Binding-site contacts:
Ligand atom C1 contacts residue LEU220 of chain 1.C at 3.8 Å (hydrophobic).
Ligand atom C2 contacts residue POV1 of chain 1.W at 4.0 Å.
Ligand atom C4 contacts residue LEU212 of chain 1.C at 3.2 Å (hydrophobic).
Ligand atom O15 contacts residue ALA271 of chain 1.B at 4.0 Å.
Ligand atom C1 contacts residue ILE279 of chain 1.B at 3.5 Å (hydrophobic).
Ligand atom S14 contacts residue ASN213 of chain 1.C at 3.5 Å (h-bond).
Ligand atom O15 contacts residue ASN213 of chain 1.C at 3.1 Å (h-bond).
Ligand atom BR24 contacts residue GLY282 of chain 1.B at 4.0 Å.
Ligand atom C22 contacts residue POV1 of chain 1.AA at 3.8 Å.
Ligand atom C23 contacts residue LEU220 of chain 1.C at 3.9 Å (hydrophobic).
Ligand atom C1 contacts residue ILE216 of chain 1.C at 4.0 Å (hydrophobic).
Ligand atom C20 contacts residue LEU220 of chain 1.C at 3.7 Å (hydrophobic).
Ligand atom C20 contacts residue ILE221 of chain 1.C at 3.3 Å (hydrophobic).
Ligand atom C3 contacts residue LEU212 of chain 1.C at 3.4 Å (hydrophobic).
Ligand atom C12 contacts residue MET253 of chain 1.B at 3.9 Å (hydrophobic).
Ligand atom N7 contacts residue MET278 of chain 1.B at 3.7 Å.
Ligand atom C2 contacts residue ILE279 of chain 1.B at 4.0 Å (hydrophobic).
Ligand atom C22 contacts residue MET278 of chain 1.B at 3.3 Å (hydrophobic).
Ligand atom C2 contacts residue ALA275 of chain 1.B at 3.6 Å (hydrophobic).
Ligand atom BR24 contacts residue LEU224 of chain 1.C at 3.5 Å.
Ligand atom C13 contacts residue MET253 of chain 1.B at 3.7 Å (hydrophobic).
Ligand atom C12 contacts residue PHE274 of chain 1.B at 4.0 Å (hydrophobic).
Ligand atom C5 contacts residue ILE216 of chain 1.C at 3.9 Å (hydrophobic).
Ligand atom C4 contacts residue PRO217 of chain 1.C at 3.8 Å (hydrophobic).
Ligand atom C19 contacts residue PRO217 of chain 1.C at 3.9 Å (hydrophobic).
Ligand atom C22 contacts residue LEU220 of chain 1.C at 4.0 Å (hydrophobic).
Ligand atom C3 contacts residue ALA275 of chain 1.B at 3.9 Å (hydrophobic).
Ligand atom C9 contacts residue LEU212 of chain 1.C at 3.7 Å (hydrophobic).
Ligand atom C23 contacts residue MET278 of chain 1.B at 3.5 Å (hydrophobic).
Ligand atom C13 contacts residue MET278 of chain 1.B at 3.8 Å (hydrophobic).
Ligand atom C21 contacts residue POV1 of chain 1.AA at 4.0 Å.
Ligand atom C1 contacts residue ALA275 of chain 1.B at 4.0 Å (hydrophobic).
Ligand atom C10 contacts residue LEU212 of chain 1.C at 3.3 Å (hydrophobic).
Ligand atom C2 contacts residue ILE216 of chain 1.C at 3.7 Å (hydrophobic).
Ligand atom O16 contacts residue MET260 of chain 1.B at 3.5 Å.
Ligand atom N17 contacts residue ASN213 of chain 1.C at 2.7 Å (h-bond).
Ligand atom C3 contacts residue ILE216 of chain 1.C at 3.9 Å (hydrophobic).
Ligand atom O16 contacts residue ALA271 of chain 1.B at 3.7 Å.
Ligand atom C21 contacts residue LEU220 of chain 1.C at 3.8 Å (hydrophobic).
Ligand atom BR24 contacts residue POV1 of chain 1.AA at 3.4 Å.

Sequence of chain 1.C:
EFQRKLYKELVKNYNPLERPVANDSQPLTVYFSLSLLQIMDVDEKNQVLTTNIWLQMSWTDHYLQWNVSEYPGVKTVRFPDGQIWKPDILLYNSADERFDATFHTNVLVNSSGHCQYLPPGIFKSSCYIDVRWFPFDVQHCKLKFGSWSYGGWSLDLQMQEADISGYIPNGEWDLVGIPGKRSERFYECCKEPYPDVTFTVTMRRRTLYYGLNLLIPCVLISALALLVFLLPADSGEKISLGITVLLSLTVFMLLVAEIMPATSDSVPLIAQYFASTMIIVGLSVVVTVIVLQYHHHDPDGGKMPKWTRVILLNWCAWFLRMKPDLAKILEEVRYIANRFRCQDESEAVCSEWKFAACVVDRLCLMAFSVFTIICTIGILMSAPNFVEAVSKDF

The protein below binds the small molecule below.
Small molecule (SMILES): NS(=O)(=O)c1ccc2c(c1)[C@H]1C=CC[C@H]1[C@@H](c1ccc(Br)cc1)N2

Sequence of chain 1.B:
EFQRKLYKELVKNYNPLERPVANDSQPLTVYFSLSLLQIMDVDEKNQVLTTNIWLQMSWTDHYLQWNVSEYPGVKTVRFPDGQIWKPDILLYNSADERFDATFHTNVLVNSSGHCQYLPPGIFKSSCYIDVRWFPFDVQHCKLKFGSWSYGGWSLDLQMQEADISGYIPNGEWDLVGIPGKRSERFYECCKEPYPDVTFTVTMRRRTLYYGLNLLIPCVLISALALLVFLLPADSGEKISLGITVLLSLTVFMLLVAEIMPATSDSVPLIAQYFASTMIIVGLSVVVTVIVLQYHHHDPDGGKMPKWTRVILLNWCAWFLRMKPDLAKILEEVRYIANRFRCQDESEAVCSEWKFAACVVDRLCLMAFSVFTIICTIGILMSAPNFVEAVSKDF